Binding-site contacts:
Ligand atom O1 contacts residue NAD1 of chain 1.D at 3.6 Å.
Ligand atom C2 contacts residue GLU191 of chain 1.A at 3.6 Å.
Ligand atom O1 contacts residue TYR11 of chain 1.A at 4.4 Å.
Ligand atom C3 contacts residue ASN35 of chain 1.A at 3.6 Å.
Ligand atom O3 contacts residue ASN35 of chain 1.A at 2.5 Å (h-bond).
Ligand atom C1 contacts residue LYS84 of chain 1.A at 3.5 Å.
Ligand atom O1 contacts residue GLU191 of chain 1.A at 4.5 Å.
Ligand atom C1 contacts residue GLU191 of chain 1.A at 4.1 Å.
Ligand atom C2 contacts residue LYS84 of chain 1.A at 3.0 Å.
Ligand atom C3 contacts residue GLU191 of chain 1.A at 4.5 Å.
Ligand atom C3 contacts residue LYS84 of chain 1.A at 4.0 Å.
Ligand atom C3 contacts residue ASP192 of chain 1.A at 4.2 Å.
Ligand atom C2 contacts residue ASN35 of chain 1.A at 4.1 Å.
Ligand atom O1 contacts residue ASP192 of chain 1.A at 3.6 Å.
Ligand atom O1 contacts residue ASN35 of chain 1.A at 3.7 Å.
Ligand atom C1 contacts residue TYR11 of chain 1.A at 3.5 Å (hydrophobic).
Ligand atom C2 contacts residue NAD1 of chain 1.D at 4.2 Å.
Ligand atom C1 contacts residue ASP192 of chain 1.A at 4.4 Å.
Ligand atom O3 contacts residue NAD1 of chain 1.D at 4.5 Å.
Ligand atom O3 contacts residue PRO193 of chain 1.A at 4.3 Å.
Ligand atom O1 contacts residue PRO193 of chain 1.A at 4.1 Å.
Ligand atom O3 contacts residue LYS84 of chain 1.A at 3.8 Å.
Ligand atom C1 contacts residue ASN35 of chain 1.A at 3.8 Å.
Ligand atom C3 contacts residue PRO193 of chain 1.A at 3.5 Å (hydrophobic).
Ligand atom C1 contacts residue NAD1 of chain 1.D at 3.0 Å.

A small-molecule ligand and the protein it binds are described below.
Small molecule (SMILES): OCCCO

Sequence of chain 1.A:
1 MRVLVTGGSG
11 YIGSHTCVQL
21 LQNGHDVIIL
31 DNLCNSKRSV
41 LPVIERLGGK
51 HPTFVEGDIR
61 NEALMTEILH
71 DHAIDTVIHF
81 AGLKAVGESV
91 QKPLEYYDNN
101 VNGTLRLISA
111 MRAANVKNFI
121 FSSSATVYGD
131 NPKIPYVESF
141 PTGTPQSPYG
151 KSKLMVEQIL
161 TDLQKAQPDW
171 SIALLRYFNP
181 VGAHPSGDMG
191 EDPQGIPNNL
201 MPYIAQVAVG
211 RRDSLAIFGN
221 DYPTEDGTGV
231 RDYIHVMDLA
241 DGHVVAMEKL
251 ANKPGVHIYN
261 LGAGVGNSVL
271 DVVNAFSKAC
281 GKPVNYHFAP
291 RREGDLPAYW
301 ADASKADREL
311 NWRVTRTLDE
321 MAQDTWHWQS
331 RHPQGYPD